Binding-site contacts:
Ligand atom O1 contacts residue LEU100 of chain 6.A at 3.8 Å.
Ligand atom C1C contacts residue MET214 of chain 6.A at 3.4 Å (hydrophobic).
Ligand atom CM4 contacts residue TYR142 of chain 6.A at 3.9 Å (hydrophobic).
Ligand atom N5A contacts residue LEU217 of chain 6.A at 3.7 Å.
Ligand atom CM4 contacts residue ALA166 of chain 6.A at 3.1 Å (hydrophobic).
Ligand atom C3C contacts residue LEU181 of chain 6.A at 4.0 Å (hydrophobic).
Ligand atom C4A contacts residue TYR144 of chain 6.A at 3.5 Å (hydrophobic).
Ligand atom C1B contacts residue ILE98 of chain 6.A at 3.6 Å (hydrophobic).
Ligand atom O1 contacts residue MET214 of chain 6.A at 3.2 Å.
Ligand atom C3 contacts residue LEU100 of chain 6.A at 3.7 Å (hydrophobic).
Ligand atom C5 contacts residue MET214 of chain 6.A at 3.7 Å (hydrophobic).
Ligand atom N3A contacts residue PHE179 of chain 6.A at 3.6 Å.
Ligand atom N2A contacts residue TYR144 of chain 6.A at 4.0 Å.
Ligand atom N1A contacts residue MET124 of chain 6.A at 3.9 Å.
Ligand atom N2 contacts residue LEU100 of chain 6.A at 3.8 Å.
Ligand atom N3A contacts residue TYR144 of chain 6.A at 3.2 Å.
Ligand atom CM3 contacts residue TYR190 of chain 6.A at 3.8 Å (hydrophobic).
Ligand atom C6B contacts residue LEU181 of chain 6.A at 3.5 Å (hydrophobic).
Ligand atom C4A contacts residue PHE179 of chain 6.A at 3.5 Å (hydrophobic).
Ligand atom CM2 contacts residue ILE122 of chain 6.A at 3.9 Å (hydrophobic).
Ligand atom N2A contacts residue PHE179 of chain 6.A at 3.3 Å.
Ligand atom CM4 contacts residue VAL168 of chain 6.A at 3.9 Å (hydrophobic).
Ligand atom N1A contacts residue PHE179 of chain 6.A at 3.2 Å.
Ligand atom C5B contacts residue LEU181 of chain 6.A at 3.6 Å (hydrophobic).
Ligand atom CM6 contacts residue LEU181 of chain 6.A at 3.8 Å (hydrophobic).
Ligand atom N1A contacts residue LEU217 of chain 6.A at 3.4 Å.
Ligand atom CM4 contacts residue TYR144 of chain 6.A at 3.8 Å (hydrophobic).
Ligand atom C1B contacts residue LEU181 of chain 6.A at 3.9 Å (hydrophobic).
Ligand atom C5 contacts residue LEU100 of chain 6.A at 4.0 Å (hydrophobic).
Ligand atom C5B contacts residue TYR144 of chain 6.A at 3.7 Å (hydrophobic).
Ligand atom C4 contacts residue MET214 of chain 6.A at 4.0 Å (hydrophobic).
Ligand atom N5A contacts residue PHE179 of chain 6.A at 3.2 Å.
Ligand atom N2 contacts residue MET214 of chain 6.A at 3.7 Å.
Ligand atom CM6 contacts residue LEU184 of chain 6.A at 3.6 Å (hydrophobic).
Ligand atom C4 contacts residue TYR190 of chain 6.A at 3.8 Å (hydrophobic).
Ligand atom O1B contacts residue ILE98 of chain 6.A at 3.1 Å.
Ligand atom CM6 contacts residue TYR144 of chain 6.A at 3.7 Å (hydrophobic).
Ligand atom C6B contacts residue ILE98 of chain 6.A at 3.8 Å (hydrophobic).
Ligand atom CM2 contacts residue ILE77 of chain 6.A at 3.9 Å (hydrophobic).
Ligand atom C4 contacts residue LEU100 of chain 6.A at 3.8 Å (hydrophobic).

This small molecule binds to this protein.
Small molecule (SMILES): Cc1cc(CCCOc2c(C)cc(-n3nnc(C)n3)cc2C)on1

Sequence of chain 6.A:
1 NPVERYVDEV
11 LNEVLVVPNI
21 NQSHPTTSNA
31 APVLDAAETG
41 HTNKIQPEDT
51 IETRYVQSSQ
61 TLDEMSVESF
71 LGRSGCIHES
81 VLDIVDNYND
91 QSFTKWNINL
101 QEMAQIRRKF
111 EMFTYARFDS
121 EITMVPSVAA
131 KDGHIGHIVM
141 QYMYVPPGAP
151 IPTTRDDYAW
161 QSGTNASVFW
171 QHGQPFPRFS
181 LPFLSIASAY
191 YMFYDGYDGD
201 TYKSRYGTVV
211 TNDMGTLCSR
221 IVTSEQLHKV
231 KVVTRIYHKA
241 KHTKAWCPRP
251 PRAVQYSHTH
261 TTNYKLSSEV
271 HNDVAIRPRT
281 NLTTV